This protein binds this small molecule.
Small molecule (SMILES): OC[C@H]1O[C@H](O[C@H]2[C@H](O)[C@@H](O)[C@@H](O[C@H]3[C@H](O)[C@@H](O)[C@@H](O[C@H]4[C@H](O)[C@@H](O)[C@@H](O)O[C@@H]4CO)O[C@@H]3CO)O[C@@H]2CO)[C@H](O)[C@@H](O)[C@@H]1O

Binding-site contacts:
Ligand atom O4 contacts residue PHE39 of chain 1.A at 3.6 Å.
Ligand atom C2 contacts residue GLU109 of chain 1.A at 3.7 Å.
Ligand atom O2 contacts residue ALA62 of chain 1.A at 3.2 Å.
Ligand atom O2 contacts residue GLN264 of chain 1.A at 3.0 Å (h-bond).
Ligand atom O3 contacts residue TRP65 of chain 1.A at 2.9 Å (h-bond).
Ligand atom O3 contacts residue ARG301 of chain 1.A at 2.9 Å (salt-bridge).
Ligand atom C3 contacts residue ASP64 of chain 1.A at 3.6 Å.
Ligand atom O2 contacts residue LYS12 of chain 1.A at 3.4 Å.
Ligand atom O5 contacts residue TRP341 of chain 1.A at 3.2 Å.
Ligand atom O3 contacts residue ALA62 of chain 1.A at 3.7 Å.
Ligand atom O3 contacts residue LYS43 of chain 1.A at 3.6 Å.
Ligand atom O1 contacts residue PHE39 of chain 1.A at 3.2 Å.
Ligand atom O6 contacts residue TYR211 of chain 1.A at 3.7 Å.
Ligand atom O2 contacts residue GLU109 of chain 1.A at 2.7 Å (salt-bridge).
Ligand atom O2 contacts residue LYS43 of chain 1.A at 3.2 Å.
Ligand atom C4 contacts residue TRP341 of chain 1.A at 3.8 Å (hydrophobic).
Ligand atom O6 contacts residue PHE157 of chain 1.A at 3.6 Å.
Ligand atom O2 contacts residue SER10 of chain 1.A at 2.7 Å (h-bond).
Ligand atom O5 contacts residue TYR156 of chain 1.A at 3.4 Å.
Ligand atom O3 contacts residue GLN264 of chain 1.A at 3.5 Å (h-bond).
Ligand atom O2 contacts residue TRP231 of chain 1.A at 3.7 Å.
Ligand atom C2 contacts residue ASP64 of chain 1.A at 3.4 Å.
Ligand atom O6 contacts residue TRP341 of chain 1.A at 3.8 Å.
Ligand atom C1 contacts residue TRP341 of chain 1.A at 3.4 Å (hydrophobic).
Ligand atom C2 contacts residue LYS43 of chain 1.A at 3.8 Å.
Ligand atom C1 contacts residue TYR156 of chain 1.A at 3.5 Å (hydrophobic).
Ligand atom O6 contacts residue ASN154 of chain 1.A at 2.7 Å (h-bond).
Ligand atom O1 contacts residue SER10 of chain 1.A at 3.3 Å.
Ligand atom O2 contacts residue MET331 of chain 1.A at 3.7 Å.
Ligand atom O1 contacts residue GLU11 of chain 1.A at 3.3 Å (salt-bridge).
Ligand atom C3 contacts residue PHE39 of chain 1.A at 3.7 Å (hydrophobic).
Ligand atom C6 contacts residue ASN154 of chain 1.A at 3.7 Å.
Ligand atom O2 contacts residue ASP64 of chain 1.A at 2.6 Å (salt-bridge).
Ligand atom C1 contacts residue GLU11 of chain 1.A at 3.4 Å.
Ligand atom O2 contacts residue ARG301 of chain 1.A at 3.0 Å (salt-bridge).
Ligand atom C1 contacts residue TRP231 of chain 1.A at 3.6 Å (hydrophobic).
Ligand atom C2 contacts residue ARG301 of chain 1.A at 3.7 Å.
Ligand atom O3 contacts residue ASP64 of chain 1.A at 2.6 Å (salt-bridge).
Ligand atom O2 contacts residue TRP65 of chain 1.A at 3.6 Å (h-bond).
Ligand atom O6 contacts residue SER342 of chain 1.A at 3.8 Å.

Sequence of chain 1.A:
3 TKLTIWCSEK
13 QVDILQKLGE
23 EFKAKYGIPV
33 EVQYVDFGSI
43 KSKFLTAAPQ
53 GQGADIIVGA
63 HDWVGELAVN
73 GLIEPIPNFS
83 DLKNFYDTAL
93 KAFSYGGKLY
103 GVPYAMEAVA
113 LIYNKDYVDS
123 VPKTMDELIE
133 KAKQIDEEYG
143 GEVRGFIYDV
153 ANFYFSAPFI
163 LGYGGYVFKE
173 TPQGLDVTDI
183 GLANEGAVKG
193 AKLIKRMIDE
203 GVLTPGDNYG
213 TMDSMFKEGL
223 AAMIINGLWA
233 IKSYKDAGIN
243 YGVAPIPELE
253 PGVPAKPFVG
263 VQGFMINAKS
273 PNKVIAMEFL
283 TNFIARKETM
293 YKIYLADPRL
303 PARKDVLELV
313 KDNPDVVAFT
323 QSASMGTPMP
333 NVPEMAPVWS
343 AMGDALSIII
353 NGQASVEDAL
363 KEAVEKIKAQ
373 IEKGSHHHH